Binding-site contacts:
Ligand atom O7 contacts residue GLN618 of chain 1.A at 4.0 Å.
Ligand atom N2 contacts residue GLN618 of chain 1.A at 4.4 Å.
Ligand atom C3 contacts residue ASN590 of chain 1.A at 3.9 Å.
Ligand atom C1 contacts residue ASN590 of chain 1.A at 1.4 Å.
Ligand atom N2 contacts residue ASN590 of chain 1.A at 2.5 Å (h-bond).
Ligand atom O5 contacts residue ASN590 of chain 1.A at 2.3 Å (h-bond).
Ligand atom C8 contacts residue GLN618 of chain 1.A at 3.3 Å.
Ligand atom C1 contacts residue THR592 of chain 1.A at 4.2 Å.
Ligand atom N2 contacts residue THR592 of chain 1.A at 4.1 Å.
Ligand atom C5 contacts residue ASN590 of chain 1.A at 3.6 Å.
Ligand atom C4 contacts residue ASN590 of chain 1.A at 4.2 Å.
Ligand atom C8 contacts residue THR592 of chain 1.A at 4.5 Å.
Ligand atom C8 contacts residue CYS591 of chain 1.A at 4.4 Å (hydrophobic).
Ligand atom C7 contacts residue GLN618 of chain 1.A at 3.7 Å.
Ligand atom C7 contacts residue ASN590 of chain 1.A at 3.1 Å.
Ligand atom O6 contacts residue ASN590 of chain 1.A at 4.4 Å.
Ligand atom C2 contacts residue ASN590 of chain 1.A at 2.5 Å.
Ligand atom C8 contacts residue ASN590 of chain 1.A at 3.4 Å.
Ligand atom O7 contacts residue ASN590 of chain 1.A at 4.0 Å.

Sequence of chain 1.A:
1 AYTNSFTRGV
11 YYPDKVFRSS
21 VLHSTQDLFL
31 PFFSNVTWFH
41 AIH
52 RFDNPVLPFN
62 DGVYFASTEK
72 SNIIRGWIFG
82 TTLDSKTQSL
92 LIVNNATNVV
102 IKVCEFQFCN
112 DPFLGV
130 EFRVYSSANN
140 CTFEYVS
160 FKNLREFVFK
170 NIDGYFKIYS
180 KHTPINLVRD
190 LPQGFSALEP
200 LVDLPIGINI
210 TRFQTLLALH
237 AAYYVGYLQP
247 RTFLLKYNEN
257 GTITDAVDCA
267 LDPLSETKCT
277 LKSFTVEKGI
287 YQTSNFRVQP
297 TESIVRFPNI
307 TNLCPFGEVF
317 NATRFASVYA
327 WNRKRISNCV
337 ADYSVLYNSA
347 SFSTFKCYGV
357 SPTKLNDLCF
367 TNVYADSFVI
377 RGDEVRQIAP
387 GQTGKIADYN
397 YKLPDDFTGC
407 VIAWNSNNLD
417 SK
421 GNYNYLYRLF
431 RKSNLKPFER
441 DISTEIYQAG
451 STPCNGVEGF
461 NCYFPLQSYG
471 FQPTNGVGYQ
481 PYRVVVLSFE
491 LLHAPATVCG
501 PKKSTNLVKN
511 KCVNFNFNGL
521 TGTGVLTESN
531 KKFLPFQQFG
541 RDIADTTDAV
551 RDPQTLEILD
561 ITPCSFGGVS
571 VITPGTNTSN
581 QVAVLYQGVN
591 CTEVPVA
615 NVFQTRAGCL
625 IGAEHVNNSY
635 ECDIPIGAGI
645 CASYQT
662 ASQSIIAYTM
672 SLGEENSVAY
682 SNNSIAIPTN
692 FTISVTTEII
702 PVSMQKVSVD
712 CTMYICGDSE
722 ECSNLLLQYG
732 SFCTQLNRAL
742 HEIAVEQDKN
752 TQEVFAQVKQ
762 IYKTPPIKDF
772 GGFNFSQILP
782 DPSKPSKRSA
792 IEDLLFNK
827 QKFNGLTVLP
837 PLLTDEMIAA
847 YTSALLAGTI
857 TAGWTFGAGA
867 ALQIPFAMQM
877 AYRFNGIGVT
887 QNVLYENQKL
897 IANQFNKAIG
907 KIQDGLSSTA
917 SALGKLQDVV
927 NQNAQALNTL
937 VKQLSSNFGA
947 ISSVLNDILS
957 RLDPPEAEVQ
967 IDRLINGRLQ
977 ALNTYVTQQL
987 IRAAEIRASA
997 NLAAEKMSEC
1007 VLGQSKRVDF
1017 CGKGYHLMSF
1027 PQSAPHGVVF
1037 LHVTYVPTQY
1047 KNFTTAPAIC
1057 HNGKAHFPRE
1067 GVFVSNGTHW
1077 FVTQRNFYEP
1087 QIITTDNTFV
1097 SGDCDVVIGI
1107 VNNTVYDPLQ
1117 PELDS

This small molecule binds to this protein.
Small molecule (SMILES): CC(=O)N[C@@H]1[C@@H](O)[C@H](O)[C@@H](CO)O[C@H]1O